A small-molecule ligand and the protein it binds are described below.
Small molecule (SMILES): CCC(CC)NC(=O)C[C@@H](C(=O)NC[C@@H](O)[C@H](Cc1ccccc1)NC(=O)[C@@H](NC(=O)c1ccc2ccccc2n1)[C@@H](C)O)C(C)(C)C

Sequence of chain 1.B:
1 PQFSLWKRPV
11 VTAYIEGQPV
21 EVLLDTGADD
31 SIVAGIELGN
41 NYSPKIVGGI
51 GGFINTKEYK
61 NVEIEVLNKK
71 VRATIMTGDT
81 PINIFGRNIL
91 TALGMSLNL

Sequence of chain 1.A:
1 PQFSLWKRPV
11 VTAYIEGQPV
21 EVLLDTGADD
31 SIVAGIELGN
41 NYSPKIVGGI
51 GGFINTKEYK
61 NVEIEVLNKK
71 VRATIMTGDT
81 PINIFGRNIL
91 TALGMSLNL

Binding-site contacts:
Ligand atom CB1 contacts residue GLY27 of chain 1.B at 3.6 Å.
Ligand atom OG1 contacts residue ASP30 of chain 1.B at 3.5 Å (salt-bridge).
Ligand atom C7 contacts residue PRO81 of chain 1.A at 3.7 Å (hydrophobic).
Ligand atom N3 contacts residue GLY48 of chain 1.A at 2.8 Å (h-bond).
Ligand atom N1 contacts residue GLY48 of chain 1.B at 3.3 Å (h-bond).
Ligand atom CD2 contacts residue GLY27 of chain 1.B at 3.3 Å.
Ligand atom O1 contacts residue ILE50 of chain 1.A at 3.2 Å.
Ligand atom CD2 contacts residue LEU23 of chain 1.A at 3.8 Å (hydrophobic).
Ligand atom CB contacts residue GLY48 of chain 1.B at 3.5 Å.
Ligand atom O contacts residue ALA28 of chain 1.B at 3.7 Å.
Ligand atom O contacts residue GLY27 of chain 1.B at 3.4 Å (h-bond).
Ligand atom C31 contacts residue GLY48 of chain 1.A at 3.8 Å.
Ligand atom CM contacts residue ASP25 of chain 1.A at 3.5 Å.
Ligand atom N2 contacts residue GLY27 of chain 1.B at 3.2 Å (h-bond).
Ligand atom CZ contacts residue ILE82 of chain 1.A at 3.4 Å (hydrophobic).
Ligand atom C51 contacts residue ASP30 of chain 1.A at 3.7 Å.
Ligand atom C1' contacts residue GLY48 of chain 1.A at 3.5 Å.
Ligand atom N' contacts residue GLY27 of chain 1.A at 2.7 Å (h-bond).
Ligand atom C41 contacts residue ASP30 of chain 1.A at 3.6 Å.
Ligand atom O1 contacts residue GLY48 of chain 1.B at 3.6 Å.
Ligand atom C11 contacts residue ILE84 of chain 1.A at 3.6 Å (hydrophobic).
Ligand atom CB1 contacts residue ASP25 of chain 1.A at 3.2 Å.
Ligand atom O' contacts residue GLY48 of chain 1.A at 3.7 Å.
Ligand atom OXT contacts residue ASP25 of chain 1.A at 3.1 Å (salt-bridge).
Ligand atom CT4 contacts residue LEU23 of chain 1.B at 3.8 Å (hydrophobic).
Ligand atom OXT contacts residue ASP25 of chain 1.B at 2.9 Å (salt-bridge).
Ligand atom CT3 contacts residue ILE82 of chain 1.B at 3.7 Å (hydrophobic).
Ligand atom CT4 contacts residue ILE84 of chain 1.B at 3.5 Å (hydrophobic).
Ligand atom N contacts residue GLY48 of chain 1.B at 3.2 Å (h-bond).
Ligand atom O contacts residue ASP29 of chain 1.B at 3.1 Å (salt-bridge).
Ligand atom O' contacts residue GLY49 of chain 1.A at 3.5 Å.
Ligand atom C11 contacts residue ILE50 of chain 1.B at 3.7 Å (hydrophobic).
Ligand atom CM contacts residue GLY27 of chain 1.A at 3.5 Å.
Ligand atom O1 contacts residue GLY49 of chain 1.B at 3.6 Å.
Ligand atom C2' contacts residue GLY27 of chain 1.A at 3.6 Å.
Ligand atom C' contacts residue GLY27 of chain 1.A at 3.6 Å.
Ligand atom C9 contacts residue ASP25 of chain 1.A at 3.7 Å.
Ligand atom CC contacts residue GLY48 of chain 1.A at 3.5 Å.
Ligand atom O2 contacts residue ASP29 of chain 1.A at 3.2 Å (salt-bridge).
Ligand atom CA contacts residue GLY48 of chain 1.B at 3.6 Å.